Binding-site contacts:
Ligand atom C6 contacts residue PHE212 of chain 1.A at 3.7 Å (hydrophobic).
Ligand atom F10 contacts residue ILE153 of chain 1.A at 3.5 Å.
Ligand atom C5 contacts residue TYR175 of chain 1.A at 3.4 Å (hydrophobic).
Ligand atom O16 contacts residue PHE212 of chain 1.A at 3.6 Å.
Ligand atom F9F contacts residue ALA129 of chain 1.A at 3.3 Å.
Ligand atom F11 contacts residue ILE153 of chain 1.A at 3.4 Å.
Ligand atom O19 contacts residue GLY234 of chain 1.A at 3.7 Å.
Ligand atom O19 contacts residue SER235 of chain 1.A at 2.5 Å (h-bond).
Ligand atom O21 contacts residue PHE22 of chain 1.A at 3.2 Å.
Ligand atom O16 contacts residue THR183 of chain 1.A at 3.7 Å.
Ligand atom O20 contacts residue GLY234 of chain 1.A at 2.9 Å (h-bond).
Ligand atom F9F contacts residue ALA59 of chain 1.A at 3.8 Å.
Ligand atom F11 contacts residue PHE212 of chain 1.A at 3.8 Å.
Ligand atom O7 contacts residue ALA129 of chain 1.A at 3.7 Å.
Ligand atom C5 contacts residue LEU127 of chain 1.A at 3.7 Å (hydrophobic).
Ligand atom C3 contacts residue THR183 of chain 1.A at 3.7 Å.
Ligand atom P17 contacts residue SER235 of chain 1.A at 3.6 Å.
Ligand atom O18 contacts residue PHE212 of chain 1.A at 3.4 Å.
Ligand atom C4 contacts residue LEU100 of chain 1.A at 3.6 Å (hydrophobic).
Ligand atom C14 contacts residue THR183 of chain 1.A at 3.4 Å.
Ligand atom O19 contacts residue ILE64 of chain 1.A at 3.5 Å.
Ligand atom F10 contacts residue LEU127 of chain 1.A at 3.4 Å.
Ligand atom C14 contacts residue TYR175 of chain 1.A at 3.6 Å (hydrophobic).
Ligand atom C1 contacts residue PHE212 of chain 1.A at 3.7 Å (hydrophobic).
Ligand atom O22 contacts residue TYR175 of chain 1.A at 2.8 Å (h-bond).
Ligand atom F9F contacts residue PRO18 of chain 1.B at 3.4 Å.
Ligand atom O18 contacts residue GLY213 of chain 1.A at 2.8 Å (h-bond).
Ligand atom F10 contacts residue ALA129 of chain 1.A at 3.4 Å.
Ligand atom C15 contacts residue GLY234 of chain 1.A at 3.8 Å.
Ligand atom O22 contacts residue ILE232 of chain 1.A at 3.6 Å.
Ligand atom O7 contacts residue PHE212 of chain 1.A at 3.8 Å.
Ligand atom O21 contacts residue GLU49 of chain 1.A at 3.3 Å.
Ligand atom O19 contacts residue GLY184 of chain 1.A at 3.7 Å.
Ligand atom O21 contacts residue LEU100 of chain 1.A at 3.4 Å.
Ligand atom O18 contacts residue GLY184 of chain 1.A at 2.8 Å (h-bond).
Ligand atom O20 contacts residue SER235 of chain 1.A at 3.5 Å (h-bond).
Ligand atom O19 contacts residue THR183 of chain 1.A at 3.4 Å.
Ligand atom O18 contacts residue THR183 of chain 1.A at 3.7 Å.
Ligand atom O7 contacts residue ALA59 of chain 1.A at 3.4 Å.
Ligand atom C3 contacts residue LEU100 of chain 1.A at 3.6 Å (hydrophobic).

This protein binds this small molecule.
Small molecule (SMILES): O=P(O)(O)OCCNS(=O)(=O)c1ccc(OC(F)(F)F)cc1

Sequence of chain 1.A:
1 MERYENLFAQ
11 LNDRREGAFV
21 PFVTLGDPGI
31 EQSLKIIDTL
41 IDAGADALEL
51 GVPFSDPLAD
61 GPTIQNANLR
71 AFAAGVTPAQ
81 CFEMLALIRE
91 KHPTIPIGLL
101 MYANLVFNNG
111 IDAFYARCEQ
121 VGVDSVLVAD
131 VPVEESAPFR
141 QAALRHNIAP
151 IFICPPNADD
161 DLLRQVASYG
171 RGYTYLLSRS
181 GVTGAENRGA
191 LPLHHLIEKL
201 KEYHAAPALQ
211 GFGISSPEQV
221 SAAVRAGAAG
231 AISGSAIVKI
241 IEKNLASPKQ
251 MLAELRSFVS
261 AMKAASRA

Sequence of chain 1.B:
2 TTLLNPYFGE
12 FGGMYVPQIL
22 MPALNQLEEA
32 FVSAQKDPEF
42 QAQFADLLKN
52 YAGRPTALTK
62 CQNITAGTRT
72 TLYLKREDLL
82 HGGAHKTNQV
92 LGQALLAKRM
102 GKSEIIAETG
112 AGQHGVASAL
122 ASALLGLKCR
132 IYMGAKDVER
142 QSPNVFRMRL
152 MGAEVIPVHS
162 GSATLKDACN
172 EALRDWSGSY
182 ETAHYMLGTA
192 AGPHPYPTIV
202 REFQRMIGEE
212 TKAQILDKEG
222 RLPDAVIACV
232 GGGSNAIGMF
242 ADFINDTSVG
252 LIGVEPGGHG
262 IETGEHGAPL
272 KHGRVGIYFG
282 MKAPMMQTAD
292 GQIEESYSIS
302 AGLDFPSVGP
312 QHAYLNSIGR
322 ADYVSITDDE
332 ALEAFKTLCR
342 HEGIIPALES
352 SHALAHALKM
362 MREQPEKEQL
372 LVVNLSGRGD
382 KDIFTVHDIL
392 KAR